A small-molecule ligand and the protein it binds are described below.
Small molecule (SMILES): CN(C)c1ncnc2nc[nH]c12

Sequence of chain 1.B:
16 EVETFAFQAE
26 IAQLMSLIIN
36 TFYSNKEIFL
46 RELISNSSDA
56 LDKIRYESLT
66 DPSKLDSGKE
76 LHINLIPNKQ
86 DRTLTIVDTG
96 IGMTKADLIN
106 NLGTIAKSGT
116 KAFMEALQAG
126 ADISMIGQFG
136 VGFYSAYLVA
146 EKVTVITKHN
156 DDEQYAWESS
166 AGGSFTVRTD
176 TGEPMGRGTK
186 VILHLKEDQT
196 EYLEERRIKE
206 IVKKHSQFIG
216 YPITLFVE

Binding-site contacts:
Ligand atom N4 contacts residue MET98 of chain 1.B at 4.1 Å.
Ligand atom N9 contacts residue ASN51 of chain 1.B at 4.0 Å.
Ligand atom N10 contacts residue LEU107 of chain 1.B at 4.2 Å.
Ligand atom N4 contacts residue THR184 of chain 1.B at 3.6 Å (h-bond).
Ligand atom C3 contacts residue MET98 of chain 1.B at 4.2 Å (hydrophobic).
Ligand atom C5 contacts residue THR184 of chain 1.B at 4.3 Å.
Ligand atom C5 contacts residue GLY97 of chain 1.B at 4.1 Å.
Ligand atom C11 contacts residue ASN106 of chain 1.B at 3.9 Å.
Ligand atom C11 contacts residue MET98 of chain 1.B at 4.2 Å (hydrophobic).
Ligand atom N7 contacts residue THR184 of chain 1.B at 4.5 Å.
Ligand atom N6 contacts residue MET98 of chain 1.B at 3.5 Å (h-bond).
Ligand atom C1 contacts residue MET98 of chain 1.B at 3.7 Å (hydrophobic).
Ligand atom C2 contacts residue MET98 of chain 1.B at 4.0 Å (hydrophobic).
Ligand atom N9 contacts residue THR184 of chain 1.B at 3.7 Å.
Ligand atom C8 contacts residue SER52 of chain 1.B at 4.0 Å.
Ligand atom C8 contacts residue ASP93 of chain 1.B at 3.3 Å.
Ligand atom N4 contacts residue ALA55 of chain 1.B at 3.4 Å.
Ligand atom N9 contacts residue SER52 of chain 1.B at 4.1 Å.
Ligand atom N9 contacts residue ASP93 of chain 1.B at 2.9 Å (salt-bridge).
Ligand atom C11 contacts residue LEU107 of chain 1.B at 4.1 Å (hydrophobic).
Ligand atom C12 contacts residue LEU107 of chain 1.B at 3.6 Å (hydrophobic).
Ligand atom C12 contacts residue PHE138 of chain 1.B at 4.0 Å (hydrophobic).
Ligand atom C2 contacts residue ASN51 of chain 1.B at 4.3 Å.
Ligand atom C3 contacts residue ASN51 of chain 1.B at 4.2 Å.
Ligand atom C8 contacts residue ASN51 of chain 1.B at 4.0 Å.
Ligand atom C8 contacts residue THR184 of chain 1.B at 4.0 Å.
Ligand atom C3 contacts residue ALA55 of chain 1.B at 3.8 Å (hydrophobic).
Ligand atom N9 contacts residue ALA55 of chain 1.B at 3.8 Å.
Ligand atom C5 contacts residue ALA55 of chain 1.B at 4.2 Å (hydrophobic).
Ligand atom C5 contacts residue MET98 of chain 1.B at 3.5 Å (hydrophobic).
Ligand atom C5 contacts residue ILE96 of chain 1.B at 4.5 Å (hydrophobic).
Ligand atom C12 contacts residue ASN51 of chain 1.B at 4.1 Å.
Ligand atom N10 contacts residue MET98 of chain 1.B at 4.1 Å.
Ligand atom C3 contacts residue THR184 of chain 1.B at 3.9 Å.
Ligand atom C3 contacts residue ASP93 of chain 1.B at 4.1 Å.
Ligand atom N7 contacts residue ASN51 of chain 1.B at 3.7 Å.